Sequence of chain 3.A:
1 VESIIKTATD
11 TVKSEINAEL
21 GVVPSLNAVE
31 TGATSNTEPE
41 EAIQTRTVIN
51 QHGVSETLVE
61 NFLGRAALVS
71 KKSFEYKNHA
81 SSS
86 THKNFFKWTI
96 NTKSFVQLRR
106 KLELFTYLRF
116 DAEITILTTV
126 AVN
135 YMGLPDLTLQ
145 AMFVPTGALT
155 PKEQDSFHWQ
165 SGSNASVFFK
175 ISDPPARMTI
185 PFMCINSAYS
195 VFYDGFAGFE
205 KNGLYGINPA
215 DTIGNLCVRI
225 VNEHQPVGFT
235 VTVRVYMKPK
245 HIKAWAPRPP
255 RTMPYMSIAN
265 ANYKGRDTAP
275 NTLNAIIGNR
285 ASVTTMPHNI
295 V

A small-molecule ligand and the protein it binds are described below.
Small molecule (SMILES): CC(=O)N[C@@H]1[C@@H](O)[C@H](O[C@@H]2O[C@H](CO)[C@H](O)[C@H](O[C@]3(C(=O)O)C[C@H](O)[C@@H](NC(C)=O)[C@H]([C@H](O)[C@H](O)CO)O3)[C@H]2O)[C@@H](CO)O[C@H]1O

Binding-site contacts:
Ligand atom O4 contacts residue ASN275 of chain 3.A at 3.0 Å (h-bond).
Ligand atom O4 contacts residue ASP232 of chain 3.C at 2.8 Å (salt-bridge).
Ligand atom C5 contacts residue ASN283 of chain 3.A at 3.8 Å.
Ligand atom O6 contacts residue PRO274 of chain 3.A at 3.6 Å.
Ligand atom C5 contacts residue GLY282 of chain 3.A at 3.8 Å.
Ligand atom C5 contacts residue PRO274 of chain 3.A at 3.9 Å (hydrophobic).
Ligand atom C4 contacts residue PRO231 of chain 3.C at 3.6 Å (hydrophobic).
Ligand atom O1B contacts residue ARG104 of chain 3.C at 3.0 Å (salt-bridge).
Ligand atom N5 contacts residue PRO231 of chain 3.C at 3.0 Å (h-bond).
Ligand atom C11 contacts residue ASP232 of chain 3.C at 3.6 Å.
Ligand atom C4 contacts residue ASP232 of chain 3.C at 3.4 Å.
Ligand atom O10 contacts residue ARG270 of chain 3.A at 3.6 Å.
Ligand atom O4 contacts residue ARG95 of chain 3.C at 3.5 Å.
Ligand atom N5 contacts residue ASN275 of chain 3.A at 3.4 Å (h-bond).
Ligand atom C1 contacts residue ARG104 of chain 3.C at 3.8 Å.
Ligand atom O6 contacts residue ALA273 of chain 3.A at 3.7 Å.
Ligand atom O6 contacts residue GLY282 of chain 3.A at 3.5 Å.
Ligand atom O2 contacts residue PRO274 of chain 3.A at 3.4 Å.
Ligand atom C1 contacts residue ASN283 of chain 3.A at 3.4 Å.
Ligand atom C5 contacts residue ASN275 of chain 3.A at 3.5 Å.
Ligand atom C6 contacts residue ASN283 of chain 3.A at 3.8 Å.
Ligand atom C2 contacts residue ASP91 of chain 3.C at 3.2 Å.
Ligand atom O2 contacts residue GLY282 of chain 3.A at 3.8 Å.
Ligand atom O2 contacts residue ASP91 of chain 3.C at 2.5 Å (salt-bridge).
Ligand atom O5 contacts residue ASN283 of chain 3.A at 3.7 Å.
Ligand atom C10 contacts residue ASN275 of chain 3.A at 3.3 Å.
Ligand atom C4 contacts residue ASN275 of chain 3.A at 3.7 Å.
Ligand atom O6 contacts residue ASN283 of chain 3.A at 3.0 Å (h-bond).
Ligand atom C11 contacts residue PRO231 of chain 3.C at 3.5 Å (hydrophobic).
Ligand atom C6 contacts residue ALA273 of chain 3.A at 3.8 Å (hydrophobic).
Ligand atom O7 contacts residue PRO274 of chain 3.A at 3.6 Å.
Ligand atom C11 contacts residue GLY234 of chain 3.C at 3.8 Å.
Ligand atom C11 contacts residue ILE233 of chain 3.C at 3.6 Å (hydrophobic).
Ligand atom O4 contacts residue PRO231 of chain 3.C at 3.9 Å.
Ligand atom C3 contacts residue ARG104 of chain 3.C at 3.8 Å.
Ligand atom C6 contacts residue GLY282 of chain 3.A at 3.6 Å.
Ligand atom C10 contacts residue PRO231 of chain 3.C at 3.8 Å (hydrophobic).
Ligand atom O3 contacts residue ASP91 of chain 3.C at 3.5 Å.
Ligand atom O10 contacts residue ASN275 of chain 3.A at 3.0 Å (h-bond).
Ligand atom C5 contacts residue PRO231 of chain 3.C at 3.7 Å (hydrophobic).

Sequence of chain 3.C:
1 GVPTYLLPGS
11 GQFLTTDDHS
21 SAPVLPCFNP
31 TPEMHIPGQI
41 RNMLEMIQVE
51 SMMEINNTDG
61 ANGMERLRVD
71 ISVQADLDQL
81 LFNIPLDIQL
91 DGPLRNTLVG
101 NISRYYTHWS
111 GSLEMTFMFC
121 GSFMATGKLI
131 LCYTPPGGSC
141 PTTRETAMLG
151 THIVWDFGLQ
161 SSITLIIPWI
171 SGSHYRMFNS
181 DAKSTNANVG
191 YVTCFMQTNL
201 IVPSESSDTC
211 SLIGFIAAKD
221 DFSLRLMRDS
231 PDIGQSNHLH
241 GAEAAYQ